Binding-site contacts:
Ligand atom C6 contacts residue ASN256 of chain 1.A at 2.6 Å.
Ligand atom C1 contacts residue MET576 of chain 1.A at 4.4 Å (hydrophobic).
Ligand atom C1 contacts residue GLU258 of chain 1.A at 3.8 Å.
Ligand atom C2 contacts residue MET576 of chain 1.A at 3.4 Å (hydrophobic).
Ligand atom N2 contacts residue THR581 of chain 1.A at 4.3 Å.
Ligand atom O7 contacts residue MET576 of chain 1.A at 4.0 Å.
Ligand atom C6 contacts residue MET576 of chain 1.A at 4.0 Å (hydrophobic).
Ligand atom N2 contacts residue ASN579 of chain 1.A at 2.8 Å (h-bond).
Ligand atom N2 contacts residue ASN580 of chain 1.A at 4.2 Å.
Ligand atom O7 contacts residue ASN580 of chain 1.A at 4.0 Å.
Ligand atom O6 contacts residue GLU258 of chain 1.A at 3.1 Å (salt-bridge).
Ligand atom C3 contacts residue MET576 of chain 1.A at 2.9 Å (hydrophobic).
Ligand atom C1 contacts residue GLY577 of chain 1.A at 4.4 Å.
Ligand atom O7 contacts residue THR581 of chain 1.A at 3.7 Å.
Ligand atom C6 contacts residue GLU258 of chain 1.A at 3.8 Å.
Ligand atom C5 contacts residue MET576 of chain 1.A at 3.8 Å (hydrophobic).
Ligand atom O5 contacts residue GLY577 of chain 1.A at 3.6 Å.
Ligand atom C1 contacts residue ASN579 of chain 1.A at 1.5 Å.
Ligand atom C7 contacts residue ASN579 of chain 1.A at 4.0 Å.
Ligand atom O6 contacts residue ASN256 of chain 1.A at 2.8 Å (h-bond).
Ligand atom O6 contacts residue PRO241 of chain 1.A at 3.7 Å.
Ligand atom C1 contacts residue ASN580 of chain 1.A at 4.2 Å.
Ligand atom C4 contacts residue ASN579 of chain 1.A at 4.2 Å.
Ligand atom O3 contacts residue MET576 of chain 1.A at 2.1 Å (h-bond).
Ligand atom C5 contacts residue ASN579 of chain 1.A at 3.6 Å.
Ligand atom O5 contacts residue MET576 of chain 1.A at 3.9 Å.
Ligand atom O5 contacts residue GLU258 of chain 1.A at 3.9 Å.
Ligand atom C3 contacts residue ASN579 of chain 1.A at 3.8 Å.
Ligand atom C7 contacts residue THR581 of chain 1.A at 4.3 Å.
Ligand atom C4 contacts residue MET576 of chain 1.A at 2.9 Å (hydrophobic).
Ligand atom O6 contacts residue PRO242 of chain 1.A at 4.4 Å.
Ligand atom C5 contacts residue GLU258 of chain 1.A at 3.5 Å.
Ligand atom O6 contacts residue GLY259 of chain 1.A at 3.7 Å.
Ligand atom O4 contacts residue PRO242 of chain 1.A at 3.8 Å.
Ligand atom O5 contacts residue ASN579 of chain 1.A at 2.5 Å (h-bond).
Ligand atom C2 contacts residue ASN579 of chain 1.A at 2.4 Å.
Ligand atom O4 contacts residue PRO241 of chain 1.A at 3.3 Å.
Ligand atom O4 contacts residue MET576 of chain 1.A at 3.4 Å.
Ligand atom C7 contacts residue ASN580 of chain 1.A at 4.1 Å.
Ligand atom C5 contacts residue ASN256 of chain 1.A at 4.1 Å.

Sequence of chain 1.A:
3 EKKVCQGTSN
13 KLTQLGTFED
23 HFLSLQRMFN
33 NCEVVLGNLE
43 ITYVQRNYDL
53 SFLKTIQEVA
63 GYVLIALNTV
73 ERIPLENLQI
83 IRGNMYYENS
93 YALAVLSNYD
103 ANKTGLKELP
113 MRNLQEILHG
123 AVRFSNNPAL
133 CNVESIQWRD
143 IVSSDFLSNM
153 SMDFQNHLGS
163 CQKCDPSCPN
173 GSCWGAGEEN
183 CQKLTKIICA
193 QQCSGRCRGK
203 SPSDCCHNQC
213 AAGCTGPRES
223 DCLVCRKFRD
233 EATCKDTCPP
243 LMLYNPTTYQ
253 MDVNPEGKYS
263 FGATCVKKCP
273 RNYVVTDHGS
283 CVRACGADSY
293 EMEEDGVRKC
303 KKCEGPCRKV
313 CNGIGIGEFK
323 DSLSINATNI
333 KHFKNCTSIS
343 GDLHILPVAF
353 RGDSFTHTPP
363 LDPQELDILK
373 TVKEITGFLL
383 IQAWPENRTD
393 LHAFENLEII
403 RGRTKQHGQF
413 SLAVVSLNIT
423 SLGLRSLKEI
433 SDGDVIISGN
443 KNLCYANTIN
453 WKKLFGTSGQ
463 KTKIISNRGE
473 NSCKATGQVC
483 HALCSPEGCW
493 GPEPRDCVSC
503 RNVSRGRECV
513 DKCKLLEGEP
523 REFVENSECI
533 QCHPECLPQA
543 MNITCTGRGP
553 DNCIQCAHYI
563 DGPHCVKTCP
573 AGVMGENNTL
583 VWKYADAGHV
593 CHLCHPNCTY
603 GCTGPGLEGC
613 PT

This protein binds this small molecule.
Small molecule (SMILES): CC(=O)N[C@@H]1[C@@H](O)[C@H](O)[C@@H](CO)O[C@H]1O